Sequence of chain 1.B:
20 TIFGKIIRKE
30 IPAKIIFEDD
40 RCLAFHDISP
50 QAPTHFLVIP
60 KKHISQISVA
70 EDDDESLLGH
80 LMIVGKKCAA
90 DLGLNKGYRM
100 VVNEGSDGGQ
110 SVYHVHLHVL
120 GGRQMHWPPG

Sequence of chain 1.A:
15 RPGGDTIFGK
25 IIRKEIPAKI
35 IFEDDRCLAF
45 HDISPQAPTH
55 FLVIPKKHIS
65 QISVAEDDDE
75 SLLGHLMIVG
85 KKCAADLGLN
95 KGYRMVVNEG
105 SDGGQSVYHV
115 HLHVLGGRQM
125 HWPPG

Binding-site contacts:
Ligand atom C16 contacts residue SER110 of chain 1.A at 3.0 Å.
Ligand atom C3' contacts residue ASP46 of chain 1.A at 3.3 Å.
Ligand atom C19 contacts residue GLY108 of chain 1.A at 3.5 Å.
Ligand atom C20 contacts residue GLY108 of chain 1.A at 3.5 Å.
Ligand atom N4 contacts residue ASN102 of chain 1.A at 3.3 Å (h-bond).
Ligand atom O2' contacts residue ASP46 of chain 1.A at 2.6 Å (salt-bridge).
Ligand atom O6 contacts residue ILE21 of chain 1.A at 3.3 Å.
Ligand atom O4' contacts residue PHE22 of chain 1.A at 3.4 Å.
Ligand atom C22 contacts residue GLY108 of chain 1.A at 3.3 Å.
Ligand atom O2 contacts residue SER110 of chain 1.A at 2.8 Å (h-bond).
Ligand atom C16 contacts residue GLY108 of chain 1.A at 3.5 Å.
Ligand atom N2 contacts residue PHE44 of chain 1.A at 3.5 Å.
Ligand atom C5' contacts residue HIS115 of chain 1.A at 3.6 Å.
Ligand atom O5' contacts residue HIS117 of chain 1.A at 3.2 Å (h-bond).
Ligand atom O5' contacts residue HIS115 of chain 1.A at 2.6 Å (h-bond).
Ligand atom C20 contacts residue MET124 of chain 1.B at 3.6 Å (hydrophobic).
Ligand atom C18 contacts residue TRP126 of chain 1.B at 3.5 Å (hydrophobic).
Ligand atom C1 contacts residue HIS115 of chain 1.A at 3.2 Å.
Ligand atom N3 contacts residue ILE47 of chain 1.A at 3.6 Å (h-bond).
Ligand atom C12 contacts residue GLY108 of chain 1.A at 3.1 Å.
Ligand atom C9 contacts residue GLY108 of chain 1.A at 3.0 Å.
Ligand atom C1' contacts residue ASP46 of chain 1.A at 3.5 Å.
Ligand atom C9 contacts residue ASN102 of chain 1.A at 3.3 Å.
Ligand atom N4 contacts residue HIS117 of chain 1.A at 3.1 Å (h-bond).
Ligand atom C19 contacts residue MET124 of chain 1.B at 3.4 Å (hydrophobic).
Ligand atom O2' contacts residue ILE47 of chain 1.A at 3.6 Å.
Ligand atom O3' contacts residue HIS117 of chain 1.A at 3.6 Å.
Ligand atom N23 contacts residue SER110 of chain 1.A at 3.2 Å (h-bond).
Ligand atom C1 contacts residue HIS117 of chain 1.A at 3.5 Å.
Ligand atom C2' contacts residue ASP46 of chain 1.A at 3.5 Å.
Ligand atom O2 contacts residue GLN109 of chain 1.A at 3.5 Å.
Ligand atom O2' contacts residue SER48 of chain 1.A at 3.5 Å.
Ligand atom O2 contacts residue GLY108 of chain 1.A at 3.3 Å (h-bond).
Ligand atom C18 contacts residue GLY108 of chain 1.A at 3.4 Å.
Ligand atom C4 contacts residue ILE47 of chain 1.A at 3.6 Å (hydrophobic).
Ligand atom N2 contacts residue HIS45 of chain 1.A at 3.0 Å (h-bond).
Ligand atom C17 contacts residue GLY108 of chain 1.A at 3.0 Å.
Ligand atom O2 contacts residue HIS115 of chain 1.A at 3.5 Å (h-bond).
Ligand atom N23 contacts residue GLY108 of chain 1.A at 3.6 Å (h-bond).
Ligand atom O3' contacts residue ASP46 of chain 1.A at 2.3 Å (salt-bridge).

This protein binds this small molecule.
Small molecule (SMILES): Nc1nc(=O)c2ncn([C@@H]3O[C@H](COC(=O)NCCc4c[nH]c5ccccc45)[C@@H](O)[C@H]3O)c2[nH]1